Sequence of chain 1.E:
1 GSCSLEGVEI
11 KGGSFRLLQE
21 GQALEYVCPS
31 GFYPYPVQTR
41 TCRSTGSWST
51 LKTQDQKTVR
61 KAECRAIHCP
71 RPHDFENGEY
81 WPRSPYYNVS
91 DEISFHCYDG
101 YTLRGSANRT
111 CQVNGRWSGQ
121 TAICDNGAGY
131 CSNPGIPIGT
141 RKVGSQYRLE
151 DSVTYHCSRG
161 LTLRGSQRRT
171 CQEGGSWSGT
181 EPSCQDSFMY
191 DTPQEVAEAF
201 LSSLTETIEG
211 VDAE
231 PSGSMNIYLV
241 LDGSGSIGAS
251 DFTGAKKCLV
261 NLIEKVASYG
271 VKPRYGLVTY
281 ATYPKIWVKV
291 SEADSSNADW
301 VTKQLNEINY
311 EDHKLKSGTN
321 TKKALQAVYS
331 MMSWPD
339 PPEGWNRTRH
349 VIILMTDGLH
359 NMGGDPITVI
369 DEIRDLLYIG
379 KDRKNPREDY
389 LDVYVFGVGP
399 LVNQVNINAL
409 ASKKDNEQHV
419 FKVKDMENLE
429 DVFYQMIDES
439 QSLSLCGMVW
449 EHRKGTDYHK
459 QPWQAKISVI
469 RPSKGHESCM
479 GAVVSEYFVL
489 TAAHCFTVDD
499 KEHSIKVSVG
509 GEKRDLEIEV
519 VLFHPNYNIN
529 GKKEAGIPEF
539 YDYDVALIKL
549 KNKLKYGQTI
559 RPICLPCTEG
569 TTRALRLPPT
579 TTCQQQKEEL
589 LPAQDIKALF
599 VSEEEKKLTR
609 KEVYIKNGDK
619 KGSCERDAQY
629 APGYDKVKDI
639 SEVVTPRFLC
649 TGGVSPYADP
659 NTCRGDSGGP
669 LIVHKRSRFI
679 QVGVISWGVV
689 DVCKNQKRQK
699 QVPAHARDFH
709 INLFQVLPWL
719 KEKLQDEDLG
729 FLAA

The small molecule below binds the protein below.
Small molecule (SMILES): CC(=O)N[C@H]1[C@H](O[C@H]2[C@H](O)[C@@H](NC(C)=O)CO[C@@H]2CO)O[C@H](CO)[C@@H](O[C@@H]2O[C@H](CO)[C@@H](O)[C@H](O)[C@@H]2O)[C@@H]1O

Binding-site contacts:
Ligand atom N2 contacts residue ALA107 of chain 1.E at 4.0 Å.
Ligand atom C4 contacts residue ASN108 of chain 1.E at 4.0 Å.
Ligand atom C7 contacts residue ASN108 of chain 1.E at 3.3 Å.
Ligand atom N2 contacts residue ASN108 of chain 1.E at 2.6 Å (h-bond).
Ligand atom C7 contacts residue ALA107 of chain 1.E at 4.0 Å (hydrophobic).
Ligand atom C2 contacts residue ASN108 of chain 1.E at 2.1 Å.
Ligand atom O3 contacts residue ASN108 of chain 1.E at 4.4 Å.
Ligand atom O5 contacts residue ASN108 of chain 1.E at 2.4 Å (h-bond).
Ligand atom C1 contacts residue ASN108 of chain 1.E at 1.4 Å.
Ligand atom C5 contacts residue ASN108 of chain 1.E at 3.6 Å.
Ligand atom C8 contacts residue ASN108 of chain 1.E at 3.0 Å.
Ligand atom C3 contacts residue ASN108 of chain 1.E at 3.5 Å.
Ligand atom O7 contacts residue ALA107 of chain 1.E at 3.9 Å.